A protein and the small-molecule ligand that binds it are described below.
Small molecule (SMILES): O=S(=O)(O)CCO

Binding-site contacts:
Ligand atom O6 contacts residue SER143 of chain 1.K at 2.6 Å (h-bond).
Ligand atom O7 contacts residue ILE188 of chain 1.K at 3.3 Å.
Ligand atom O5 contacts residue ILE188 of chain 1.K at 4.1 Å.
Ligand atom C1 contacts residue TYR150 of chain 1.K at 3.4 Å (hydrophobic).
Ligand atom S3 contacts residue ILE188 of chain 1.K at 4.1 Å.
Ligand atom C1 contacts residue ALA145 of chain 1.K at 4.2 Å (hydrophobic).
Ligand atom O6 contacts residue NDP1 of chain 1.GA at 3.2 Å.
Ligand atom O5 contacts residue TYR150 of chain 1.K at 4.3 Å.
Ligand atom O4 contacts residue ARG197 of chain 1.K at 3.9 Å.
Ligand atom O7 contacts residue LEU208 of chain 1.K at 4.3 Å.
Ligand atom O6 contacts residue TYR156 of chain 1.K at 2.7 Å (h-bond).
Ligand atom O6 contacts residue ALA145 of chain 1.K at 4.3 Å.
Ligand atom O4 contacts residue TYR150 of chain 1.K at 2.6 Å (h-bond).
Ligand atom C2 contacts residue TYR150 of chain 1.K at 4.3 Å (hydrophobic).
Ligand atom C1 contacts residue TYR156 of chain 1.K at 3.5 Å (hydrophobic).
Ligand atom C2 contacts residue NDP1 of chain 1.GA at 3.8 Å.
Ligand atom O7 contacts residue ARG197 of chain 1.K at 4.3 Å.
Ligand atom O7 contacts residue PHE193 of chain 1.K at 3.9 Å.
Ligand atom C1 contacts residue NDP1 of chain 1.GA at 4.2 Å.
Ligand atom C1 contacts residue PHE193 of chain 1.K at 4.2 Å (hydrophobic).
Ligand atom C2 contacts residue PHE193 of chain 1.K at 3.7 Å (hydrophobic).
Ligand atom O6 contacts residue PHE193 of chain 1.K at 4.3 Å.
Ligand atom C1 contacts residue SER143 of chain 1.K at 3.5 Å.
Ligand atom O5 contacts residue GLN246 of chain 1.K at 4.3 Å.
Ligand atom O5 contacts residue PHE251 of chain 2.C at 4.4 Å.
Ligand atom S3 contacts residue PHE193 of chain 1.K at 4.4 Å.
Ligand atom S3 contacts residue TYR150 of chain 1.K at 3.9 Å.

Sequence of chain 1.K:
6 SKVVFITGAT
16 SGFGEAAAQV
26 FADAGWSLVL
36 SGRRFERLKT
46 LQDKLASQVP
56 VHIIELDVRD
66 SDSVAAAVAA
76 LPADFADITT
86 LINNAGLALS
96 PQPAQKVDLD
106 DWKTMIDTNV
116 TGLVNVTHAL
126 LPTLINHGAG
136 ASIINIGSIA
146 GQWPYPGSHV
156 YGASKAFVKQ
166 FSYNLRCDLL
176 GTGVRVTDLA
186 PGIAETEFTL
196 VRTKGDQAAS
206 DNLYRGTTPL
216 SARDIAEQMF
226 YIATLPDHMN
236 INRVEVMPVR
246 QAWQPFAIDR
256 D

Sequence of chain 2.C:
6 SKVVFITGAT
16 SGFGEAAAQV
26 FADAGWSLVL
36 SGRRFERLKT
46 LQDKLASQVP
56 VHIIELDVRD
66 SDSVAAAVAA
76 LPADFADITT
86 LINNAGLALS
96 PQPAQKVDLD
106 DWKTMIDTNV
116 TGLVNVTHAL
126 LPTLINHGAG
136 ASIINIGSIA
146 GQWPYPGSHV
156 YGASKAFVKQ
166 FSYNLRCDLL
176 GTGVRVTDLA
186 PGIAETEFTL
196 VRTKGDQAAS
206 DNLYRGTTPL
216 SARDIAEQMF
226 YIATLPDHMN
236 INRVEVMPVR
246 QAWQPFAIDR